Binding-site contacts:
Ligand atom CBB contacts residue LEU410 of chain 1.D at 3.0 Å (hydrophobic).
Ligand atom CBR contacts residue LEU448 of chain 1.D at 3.6 Å (hydrophobic).
Ligand atom CBO contacts residue LEU410 of chain 1.D at 3.5 Å (hydrophobic).
Ligand atom OAE contacts residue MET442 of chain 1.D at 3.3 Å.
Ligand atom CAT contacts residue MET442 of chain 1.D at 3.6 Å (hydrophobic).
Ligand atom CBP contacts residue LEU448 of chain 1.D at 3.0 Å (hydrophobic).
Ligand atom OAI contacts residue SER407 of chain 1.D at 2.6 Å (h-bond).
Ligand atom CAU contacts residue LEU541 of chain 1.C at 3.6 Å (hydrophobic).
Ligand atom OAH contacts residue ASN446 of chain 1.D at 3.5 Å (h-bond).
Ligand atom OAH contacts residue LEU410 of chain 1.D at 3.5 Å.
Ligand atom OAF contacts residue TYR406 of chain 1.D at 3.4 Å (h-bond).
Ligand atom CAN contacts residue MET442 of chain 1.D at 3.6 Å (hydrophobic).
Ligand atom CBM contacts residue LEU448 of chain 1.D at 3.4 Å (hydrophobic).
Ligand atom OAD contacts residue MET442 of chain 1.D at 3.5 Å.
Ligand atom CBB contacts residue ILE409 of chain 1.D at 3.6 Å (hydrophobic).
Ligand atom CBL contacts residue ILE540 of chain 1.C at 3.1 Å (hydrophobic).
Ligand atom CBF contacts residue PHE486 of chain 1.C at 3.3 Å (hydrophobic).
Ligand atom OAG contacts residue THR445 of chain 1.D at 3.5 Å (h-bond).
Ligand atom OAF contacts residue ILE468 of chain 1.D at 3.6 Å.
Ligand atom OAH contacts residue SER407 of chain 1.D at 2.9 Å (h-bond).
Ligand atom CBR contacts residue ARG452 of chain 1.D at 3.6 Å.
Ligand atom CAP contacts residue LEU410 of chain 1.D at 3.7 Å (hydrophobic).
Ligand atom CBC contacts residue LEU541 of chain 1.C at 3.7 Å (hydrophobic).
Ligand atom CBS contacts residue SER407 of chain 1.D at 3.6 Å.
Ligand atom CBC contacts residue ILE468 of chain 1.D at 3.6 Å (hydrophobic).
Ligand atom CBT contacts residue SER407 of chain 1.D at 2.5 Å.
Ligand atom OAD contacts residue THR445 of chain 1.D at 3.7 Å.
Ligand atom OAE contacts residue THR445 of chain 1.D at 2.9 Å (h-bond).
Ligand atom CBN contacts residue LEU448 of chain 1.D at 3.1 Å (hydrophobic).
Ligand atom CBR contacts residue ALA461 of chain 1.D at 3.4 Å (hydrophobic).
Ligand atom CBI contacts residue ILE540 of chain 1.C at 3.6 Å (hydrophobic).
Ligand atom CBP contacts residue ILE464 of chain 1.D at 3.0 Å (hydrophobic).
Ligand atom OAI contacts residue ARG452 of chain 1.D at 3.3 Å (salt-bridge).
Ligand atom CBL contacts residue LEU541 of chain 1.C at 3.5 Å (hydrophobic).
Ligand atom CBQ contacts residue LEU410 of chain 1.D at 3.6 Å (hydrophobic).
Ligand atom CAV contacts residue LEU410 of chain 1.D at 3.4 Å (hydrophobic).
Ligand atom CAL contacts residue LEU410 of chain 1.D at 3.7 Å (hydrophobic).
Ligand atom OAE contacts residue ALA441 of chain 1.D at 3.5 Å (h-bond).
Ligand atom CBT contacts residue TYR449 of chain 1.D at 3.1 Å (hydrophobic).
Ligand atom CBJ contacts residue LEU541 of chain 1.C at 3.4 Å (hydrophobic).

Sequence of chain 1.C:
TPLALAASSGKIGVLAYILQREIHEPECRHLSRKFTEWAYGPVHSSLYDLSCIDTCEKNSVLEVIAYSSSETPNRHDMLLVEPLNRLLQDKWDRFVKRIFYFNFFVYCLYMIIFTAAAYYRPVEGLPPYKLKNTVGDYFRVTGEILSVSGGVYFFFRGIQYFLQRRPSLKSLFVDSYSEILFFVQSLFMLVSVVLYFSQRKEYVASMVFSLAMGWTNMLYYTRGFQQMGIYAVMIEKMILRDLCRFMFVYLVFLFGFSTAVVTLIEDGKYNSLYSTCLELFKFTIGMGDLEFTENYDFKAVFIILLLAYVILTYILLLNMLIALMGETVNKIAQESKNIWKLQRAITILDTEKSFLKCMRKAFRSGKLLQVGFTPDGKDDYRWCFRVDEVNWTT

This protein binds this small molecule.
Small molecule (SMILES): C=C(C)[C@]12C[C@@H](C)[C@@]34O[C@](Cc5ccccc5)(O[C@@H]1[C@@H]3C=C(COC(=O)Cc1ccc(O)c(OC)c1)C[C@]1(O)C(=O)C(C)=C[C@@H]41)O2

Sequence of chain 1.D:
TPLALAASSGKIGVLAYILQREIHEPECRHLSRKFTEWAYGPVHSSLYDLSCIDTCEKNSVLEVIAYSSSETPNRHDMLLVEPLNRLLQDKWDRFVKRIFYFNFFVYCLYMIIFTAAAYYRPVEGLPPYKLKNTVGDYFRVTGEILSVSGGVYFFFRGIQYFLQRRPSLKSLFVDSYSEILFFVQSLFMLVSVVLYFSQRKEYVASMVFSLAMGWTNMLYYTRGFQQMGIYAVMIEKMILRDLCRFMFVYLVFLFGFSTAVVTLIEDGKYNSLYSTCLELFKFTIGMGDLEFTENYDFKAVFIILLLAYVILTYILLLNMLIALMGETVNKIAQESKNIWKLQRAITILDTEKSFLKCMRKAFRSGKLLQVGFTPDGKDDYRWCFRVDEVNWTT